This small molecule binds to this protein.
Small molecule (SMILES): C=CC(=O)Nc1cccc(Nc2nc(Nc3ccc(N4CCN(C(C)=O)CC4)cc3OC)ncc2C(F)(F)F)c1

Binding-site contacts:
Ligand atom CAK contacts residue GLY28 of chain 1.A at 3.8 Å.
Ligand atom C6 contacts residue MET102 of chain 1.A at 3.8 Å (hydrophobic).
Ligand atom CAS contacts residue ARG150 of chain 1.A at 3.5 Å.
Ligand atom OAF contacts residue ARG150 of chain 1.A at 3.9 Å.
Ligand atom OBE contacts residue PRO103 of chain 1.A at 3.5 Å (h-bond).
Ligand atom CAS contacts residue CYS106 of chain 1.A at 1.8 Å (hydrophobic).
Ligand atom N1 contacts residue ALA52 of chain 1.A at 3.6 Å.
Ligand atom NBD contacts residue LEU101 of chain 1.A at 3.5 Å.
Ligand atom FAI contacts residue MET99 of chain 1.A at 3.7 Å.
Ligand atom CBM contacts residue LEU27 of chain 1.A at 3.7 Å (hydrophobic).
Ligand atom CAA contacts residue PRO103 of chain 1.A at 3.3 Å (hydrophobic).
Ligand atom CBH contacts residue CYS106 of chain 1.A at 3.6 Å (hydrophobic).
Ligand atom C6 contacts residue GLN100 of chain 1.A at 3.6 Å.
Ligand atom CBT contacts residue LEU153 of chain 1.A at 3.9 Å (hydrophobic).
Ligand atom CAM contacts residue VAL35 of chain 1.A at 3.6 Å (hydrophobic).
Ligand atom N1 contacts residue MET102 of chain 1.A at 3.0 Å (h-bond).
Ligand atom FAG contacts residue LEU153 of chain 1.A at 3.4 Å.
Ligand atom CBT contacts residue ALA52 of chain 1.A at 3.9 Å (hydrophobic).
Ligand atom C6 contacts residue ALA52 of chain 1.A at 3.1 Å (hydrophobic).
Ligand atom C2 contacts residue LEU101 of chain 1.A at 3.9 Å (hydrophobic).
Ligand atom NBD contacts residue MET102 of chain 1.A at 2.6 Å (h-bond).
Ligand atom CAK contacts residue LEU27 of chain 1.A at 3.7 Å (hydrophobic).
Ligand atom CBM contacts residue MET102 of chain 1.A at 3.2 Å (hydrophobic).
Ligand atom CAR contacts residue LEU27 of chain 1.A at 3.5 Å (hydrophobic).
Ligand atom NBD contacts residue LEU27 of chain 1.A at 3.9 Å.
Ligand atom OAF contacts residue CYS106 of chain 1.A at 3.4 Å.
Ligand atom C5 contacts residue LEU153 of chain 1.A at 3.7 Å (hydrophobic).
Ligand atom FAI contacts residue ALA52 of chain 1.A at 3.8 Å.
Ligand atom FAH contacts residue VAL35 of chain 1.A at 3.9 Å.
Ligand atom CBN contacts residue MET102 of chain 1.A at 3.4 Å (hydrophobic).
Ligand atom C2 contacts residue MET102 of chain 1.A at 3.5 Å (hydrophobic).
Ligand atom OBE contacts residue MET102 of chain 1.A at 3.1 Å (h-bond).
Ligand atom C5 contacts residue ALA52 of chain 1.A at 3.6 Å (hydrophobic).
Ligand atom FAH contacts residue MET99 of chain 1.A at 3.7 Å.
Ligand atom CAT contacts residue CYS106 of chain 1.A at 2.8 Å (hydrophobic).
Ligand atom OBE contacts residue LEU101 of chain 1.A at 3.3 Å.
Ligand atom CAO contacts residue GLY105 of chain 1.A at 3.7 Å.
Ligand atom N1 contacts residue LEU101 of chain 1.A at 3.6 Å.
Ligand atom FAH contacts residue ALA52 of chain 1.A at 3.7 Å.
Ligand atom CBN contacts residue LEU27 of chain 1.A at 3.7 Å (hydrophobic).

Sequence of chain 1.A:
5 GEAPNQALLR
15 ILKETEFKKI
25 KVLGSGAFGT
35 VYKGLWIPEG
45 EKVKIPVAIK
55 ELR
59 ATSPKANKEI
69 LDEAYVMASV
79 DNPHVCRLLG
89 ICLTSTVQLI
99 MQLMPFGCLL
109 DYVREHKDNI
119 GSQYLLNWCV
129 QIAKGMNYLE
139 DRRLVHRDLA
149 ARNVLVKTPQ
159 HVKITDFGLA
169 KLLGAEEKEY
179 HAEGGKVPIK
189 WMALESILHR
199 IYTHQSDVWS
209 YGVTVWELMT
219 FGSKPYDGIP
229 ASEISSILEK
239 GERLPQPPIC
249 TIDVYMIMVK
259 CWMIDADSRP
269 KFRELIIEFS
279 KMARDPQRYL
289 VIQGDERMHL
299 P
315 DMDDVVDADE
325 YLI